A protein and the small-molecule ligand that binds it are described below.
Small molecule (SMILES): COC(=O)[C@@]1(O)C[C@H]2O[C@]1(C)n1c3ccccc3c3c4c(c5c6ccccc6n2c5c31)C(=O)NC4

Sequence of chain 1.A:
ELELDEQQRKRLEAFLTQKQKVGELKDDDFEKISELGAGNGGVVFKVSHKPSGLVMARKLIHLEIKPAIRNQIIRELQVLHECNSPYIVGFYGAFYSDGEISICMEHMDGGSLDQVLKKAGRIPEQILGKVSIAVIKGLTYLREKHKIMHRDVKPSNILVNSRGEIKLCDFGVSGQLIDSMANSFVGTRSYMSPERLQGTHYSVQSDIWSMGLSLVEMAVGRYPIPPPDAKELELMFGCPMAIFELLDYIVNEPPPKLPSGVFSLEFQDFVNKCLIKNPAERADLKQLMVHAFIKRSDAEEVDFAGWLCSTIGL

Binding-site contacts:
Ligand atom C18 contacts residue GLN120 of chain 1.A at 3.1 Å.
Ligand atom C23 contacts residue ALA62 of chain 1.A at 3.7 Å (hydrophobic).
Ligand atom N1 contacts residue VAL49 of chain 1.A at 3.6 Å.
Ligand atom C23 contacts residue LEU164 of chain 1.A at 3.4 Å (hydrophobic).
Ligand atom C15 contacts residue ALA62 of chain 1.A at 3.5 Å (hydrophobic).
Ligand atom O2 contacts residue HIS112 of chain 1.A at 3.2 Å.
Ligand atom C21 contacts residue MET113 of chain 1.A at 3.3 Å (hydrophobic).
Ligand atom C14 contacts residue MET110 of chain 1.A at 3.2 Å (hydrophobic).
Ligand atom N3 contacts residue ALA62 of chain 1.A at 3.3 Å.
Ligand atom C13 contacts residue MET110 of chain 1.A at 3.5 Å (hydrophobic).
Ligand atom O4 contacts residue SER161 of chain 1.A at 2.7 Å (h-bond).
Ligand atom C20 contacts residue GLY116 of chain 1.A at 3.6 Å.
Ligand atom C16 contacts residue LEU41 of chain 1.A at 3.5 Å (hydrophobic).
Ligand atom C8 contacts residue LEU164 of chain 1.A at 3.6 Å (hydrophobic).
Ligand atom C25 contacts residue GLY44 of chain 1.A at 3.1 Å.
Ligand atom C1 contacts residue SER161 of chain 1.A at 3.7 Å.
Ligand atom C15 contacts residue GLU111 of chain 1.A at 3.6 Å.
Ligand atom C5 contacts residue LEU41 of chain 1.A at 3.8 Å (hydrophobic).
Ligand atom C15 contacts residue LEU164 of chain 1.A at 3.7 Å (hydrophobic).
Ligand atom C17 contacts residue LEU41 of chain 1.A at 3.6 Å (hydrophobic).
Ligand atom C20 contacts residue LEU41 of chain 1.A at 3.8 Å (hydrophobic).
Ligand atom N3 contacts residue GLU111 of chain 1.A at 2.8 Å (salt-bridge).
Ligand atom C15 contacts residue MET113 of chain 1.A at 3.4 Å (hydrophobic).
Ligand atom O3 contacts residue SER161 of chain 1.A at 3.5 Å (h-bond).
Ligand atom C19 contacts residue GLN120 of chain 1.A at 3.3 Å.
Ligand atom C12 contacts residue LYS64 of chain 1.A at 3.6 Å.
Ligand atom C6 contacts residue LEU164 of chain 1.A at 3.3 Å (hydrophobic).
Ligand atom C25 contacts residue VAL49 of chain 1.A at 3.5 Å (hydrophobic).
Ligand atom O2 contacts residue GLU111 of chain 1.A at 3.7 Å.
Ligand atom C20 contacts residue MET113 of chain 1.A at 3.5 Å (hydrophobic).
Ligand atom C19 contacts residue GLY116 of chain 1.A at 3.7 Å.
Ligand atom C18 contacts residue LEU41 of chain 1.A at 3.2 Å (hydrophobic).
Ligand atom C7 contacts residue LEU164 of chain 1.A at 3.2 Å (hydrophobic).
Ligand atom C24 contacts residue GLY42 of chain 1.A at 3.7 Å.
Ligand atom O1 contacts residue GLY42 of chain 1.A at 3.5 Å.
Ligand atom C10 contacts residue VAL49 of chain 1.A at 3.6 Å (hydrophobic).
Ligand atom C21 contacts residue LEU41 of chain 1.A at 3.4 Å (hydrophobic).
Ligand atom O2 contacts residue MET113 of chain 1.A at 2.4 Å (h-bond).
Ligand atom C26 contacts residue ALA43 of chain 1.A at 3.5 Å (hydrophobic).
Ligand atom N3 contacts residue LEU164 of chain 1.A at 3.7 Å.